Sequence of chain 1.D:
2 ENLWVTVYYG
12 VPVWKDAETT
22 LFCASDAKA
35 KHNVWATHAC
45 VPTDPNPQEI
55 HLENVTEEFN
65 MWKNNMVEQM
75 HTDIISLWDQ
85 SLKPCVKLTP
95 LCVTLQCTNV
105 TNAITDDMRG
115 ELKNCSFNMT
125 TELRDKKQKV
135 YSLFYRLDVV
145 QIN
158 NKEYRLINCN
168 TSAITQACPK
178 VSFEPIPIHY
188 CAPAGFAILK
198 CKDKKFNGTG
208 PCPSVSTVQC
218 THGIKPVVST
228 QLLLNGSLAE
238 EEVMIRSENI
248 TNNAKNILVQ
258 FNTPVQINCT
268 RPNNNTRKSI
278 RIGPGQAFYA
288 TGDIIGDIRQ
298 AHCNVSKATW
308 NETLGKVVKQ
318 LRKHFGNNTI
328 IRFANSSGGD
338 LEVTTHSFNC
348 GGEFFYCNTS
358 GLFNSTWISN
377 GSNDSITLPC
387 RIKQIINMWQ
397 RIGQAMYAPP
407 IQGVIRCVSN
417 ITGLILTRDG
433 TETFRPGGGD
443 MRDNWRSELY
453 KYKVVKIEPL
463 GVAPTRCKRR

Binding-site contacts:
Ligand atom C2 contacts residue ASN122 of chain 1.D at 2.5 Å.
Ligand atom O5 contacts residue ASN122 of chain 1.D at 2.3 Å (h-bond).
Ligand atom C8 contacts residue LYS133 of chain 1.D at 4.0 Å.
Ligand atom C7 contacts residue ASN122 of chain 1.D at 3.6 Å.
Ligand atom C5 contacts residue ASN122 of chain 1.D at 3.6 Å.
Ligand atom O7 contacts residue ASN122 of chain 1.D at 3.8 Å.
Ligand atom O7 contacts residue THR98 of chain 1.D at 4.0 Å.
Ligand atom C1 contacts residue ASN122 of chain 1.D at 1.4 Å.
Ligand atom C8 contacts residue GLN100 of chain 1.D at 3.6 Å.
Ligand atom C4 contacts residue ASN122 of chain 1.D at 4.2 Å.
Ligand atom O7 contacts residue PHE121 of chain 1.D at 4.5 Å.
Ligand atom O7 contacts residue GLN100 of chain 1.D at 4.0 Å.
Ligand atom C7 contacts residue PHE121 of chain 1.D at 4.3 Å (hydrophobic).
Ligand atom C7 contacts residue GLN100 of chain 1.D at 4.0 Å.
Ligand atom C8 contacts residue PHE121 of chain 1.D at 3.5 Å (hydrophobic).
Ligand atom N2 contacts residue LYS133 of chain 1.D at 4.4 Å.
Ligand atom C8 contacts residue SER120 of chain 1.D at 3.3 Å.
Ligand atom N2 contacts residue ASN122 of chain 1.D at 3.0 Å (h-bond).
Ligand atom C8 contacts residue ASN122 of chain 1.D at 4.1 Å.
Ligand atom C3 contacts residue ASN122 of chain 1.D at 3.8 Å.

This small molecule binds to this protein.
Small molecule (SMILES): CC(=O)N[C@@H]1[C@@H](O)[C@H](O)[C@@H](CO)O[C@H]1O